Sequence of chain 1.C:
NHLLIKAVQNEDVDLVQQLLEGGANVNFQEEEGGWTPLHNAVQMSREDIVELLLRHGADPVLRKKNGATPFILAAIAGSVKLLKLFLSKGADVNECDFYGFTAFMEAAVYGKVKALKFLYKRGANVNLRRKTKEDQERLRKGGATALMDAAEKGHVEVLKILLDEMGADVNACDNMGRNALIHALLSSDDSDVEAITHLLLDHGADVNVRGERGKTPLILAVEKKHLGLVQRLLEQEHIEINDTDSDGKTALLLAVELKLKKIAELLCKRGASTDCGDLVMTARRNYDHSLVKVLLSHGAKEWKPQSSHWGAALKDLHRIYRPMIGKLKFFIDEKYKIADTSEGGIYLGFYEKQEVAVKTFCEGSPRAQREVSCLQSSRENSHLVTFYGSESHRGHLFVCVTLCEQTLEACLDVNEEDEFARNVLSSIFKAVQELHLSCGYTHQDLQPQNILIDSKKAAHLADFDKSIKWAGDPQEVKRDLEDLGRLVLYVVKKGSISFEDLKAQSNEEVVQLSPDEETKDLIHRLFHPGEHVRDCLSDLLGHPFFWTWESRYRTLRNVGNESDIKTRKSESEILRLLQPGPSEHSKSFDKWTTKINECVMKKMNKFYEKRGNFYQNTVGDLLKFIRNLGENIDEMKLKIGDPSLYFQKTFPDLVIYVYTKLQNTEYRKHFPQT

Binding-site contacts:
Ligand atom N6 contacts residue THR415 of chain 1.C at 2.8 Å (h-bond).
Ligand atom C5 contacts residue LEU472 of chain 1.C at 3.4 Å (hydrophobic).
Ligand atom O1B contacts residue MG1 of chain 1.I at 3.6 Å.
Ligand atom N6 contacts residue ALA370 of chain 1.C at 3.3 Å.
Ligand atom O3A contacts residue THR354 of chain 1.C at 3.5 Å (h-bond).
Ligand atom N3 contacts residue ILE351 of chain 1.C at 3.6 Å.
Ligand atom N6 contacts residue VAL414 of chain 1.C at 3.5 Å.
Ligand atom O2B contacts residue ASP483 of chain 1.C at 2.9 Å (salt-bridge).
Ligand atom O2B contacts residue MG1 of chain 1.J at 3.5 Å.
Ligand atom C3B contacts residue THR354 of chain 1.C at 3.1 Å.
Ligand atom O1B contacts residue ASP483 of chain 1.C at 2.7 Å (salt-bridge).
Ligand atom C6 contacts residue LEU472 of chain 1.C at 3.4 Å (hydrophobic).
Ligand atom O3' contacts residue GLN469 of chain 1.C at 2.8 Å (h-bond).
Ligand atom O1A contacts residue ASP483 of chain 1.C at 2.9 Å (salt-bridge).
Ligand atom C2 contacts residue CYS417 of chain 1.C at 3.2 Å (hydrophobic).
Ligand atom O3A contacts residue LYS372 of chain 1.C at 3.0 Å (salt-bridge).
Ligand atom PA contacts residue LYS372 of chain 1.C at 3.4 Å.
Ligand atom O1B contacts residue ASP485 of chain 1.C at 3.2 Å (salt-bridge).
Ligand atom PB contacts residue LYS372 of chain 1.C at 3.5 Å.
Ligand atom PB contacts residue ASP483 of chain 1.C at 3.5 Å.
Ligand atom O1A contacts residue MG1 of chain 1.I at 2.0 Å.
Ligand atom O4' contacts residue ALA352 of chain 1.C at 3.2 Å.
Ligand atom N1 contacts residue CYS417 of chain 1.C at 3.0 Å (h-bond).
Ligand atom C3' contacts residue GLN469 of chain 1.C at 3.6 Å.
Ligand atom O2A contacts residue LYS372 of chain 1.C at 2.7 Å (salt-bridge).
Ligand atom O2B contacts residue MG1 of chain 1.I at 2.1 Å.
Ligand atom O1G contacts residue ARG380 of chain 1.C at 3.0 Å (salt-bridge).
Ligand atom O2A contacts residue ASP483 of chain 1.C at 3.5 Å.
Ligand atom O1A contacts residue ASN470 of chain 1.C at 3.0 Å (h-bond).
Ligand atom N6 contacts residue LEU472 of chain 1.C at 3.6 Å.
Ligand atom O4' contacts residue ILE359 of chain 1.C at 3.4 Å.
Ligand atom O5' contacts residue ILE359 of chain 1.C at 3.7 Å.
Ligand atom PA contacts residue MG1 of chain 1.I at 3.3 Å.
Ligand atom O2G contacts residue SER355 of chain 1.C at 2.4 Å (h-bond).
Ligand atom O2' contacts residue THR420 of chain 1.C at 3.1 Å.
Ligand atom O1B contacts residue LYS372 of chain 1.C at 2.9 Å (salt-bridge).
Ligand atom C6 contacts residue ALA370 of chain 1.C at 3.5 Å (hydrophobic).
Ligand atom PB contacts residue MG1 of chain 1.J at 3.4 Å.
Ligand atom O1B contacts residue MG1 of chain 1.J at 2.0 Å.
Ligand atom PB contacts residue MG1 of chain 1.I at 3.3 Å.

A small-molecule ligand and the protein it binds are described below.
Small molecule (SMILES): Nc1ncnc2c1ncn2[C@@H]1O[C@H](CO[P](=O)(O)O[P](=O)(O)CP(=O)(O)O)[C@@H](O)[C@H]1O